This small molecule binds to this protein.
Small molecule (SMILES): NC(=O)C(=O)O

Binding-site contacts:
Ligand atom O3 contacts residue ARG236 of chain 1.B at 2.6 Å (salt-bridge).
Ligand atom C1 contacts residue HIS297 of chain 1.B at 2.9 Å.
Ligand atom C2 contacts residue HIS297 of chain 1.B at 3.6 Å.
Ligand atom O1 contacts residue HIS297 of chain 1.B at 2.1 Å (h-bond).
Ligand atom O2 contacts residue HIS297 of chain 1.B at 3.3 Å (h-bond).
Ligand atom C2 contacts residue ARG236 of chain 1.B at 3.2 Å.
Ligand atom O3 contacts residue NAI1 of chain 1.E at 3.8 Å.
Ligand atom C1 contacts residue NAI1 of chain 1.E at 2.4 Å.
Ligand atom O1 contacts residue NAI1 of chain 1.E at 2.9 Å.
Ligand atom C2 contacts residue NAI1 of chain 1.E at 3.1 Å.
Ligand atom N1 contacts residue HIS297 of chain 1.B at 4.0 Å.
Ligand atom O2 contacts residue SER235 of chain 1.B at 4.1 Å.
Ligand atom O2 contacts residue ARG236 of chain 1.B at 2.8 Å (salt-bridge).
Ligand atom N1 contacts residue NAI1 of chain 1.E at 1.9 Å.
Ligand atom O2 contacts residue NAI1 of chain 1.E at 4.0 Å.

Sequence of chain 1.B:
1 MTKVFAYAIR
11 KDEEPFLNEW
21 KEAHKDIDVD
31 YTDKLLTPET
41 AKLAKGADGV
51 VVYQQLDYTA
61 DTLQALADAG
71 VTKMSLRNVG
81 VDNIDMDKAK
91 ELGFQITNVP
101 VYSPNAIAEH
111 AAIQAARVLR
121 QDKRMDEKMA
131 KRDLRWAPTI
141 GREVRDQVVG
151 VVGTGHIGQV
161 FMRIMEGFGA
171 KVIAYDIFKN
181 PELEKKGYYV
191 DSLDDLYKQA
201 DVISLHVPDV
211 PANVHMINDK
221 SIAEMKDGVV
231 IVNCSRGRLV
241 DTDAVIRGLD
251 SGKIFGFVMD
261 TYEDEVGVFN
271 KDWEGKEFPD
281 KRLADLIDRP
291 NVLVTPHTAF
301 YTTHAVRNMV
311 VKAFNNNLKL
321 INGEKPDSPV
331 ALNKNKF